This protein binds this small molecule.
Small molecule (SMILES): CC(C)C[C@H](NC(=O)CN)C(=O)N[C@@H](Cc1ccccc1)[C@H](C)O

Binding-site contacts:
Ligand atom O contacts residue PRO119 of chain 1.D at 3.2 Å.
Ligand atom CA contacts residue HIS117 of chain 1.D at 3.4 Å.
Ligand atom O contacts residue GLY62 of chain 1.D at 3.8 Å.
Ligand atom O contacts residue ILE65 of chain 1.D at 3.5 Å (h-bond).
Ligand atom C contacts residue SER92 of chain 1.D at 1.3 Å.
Ligand atom C contacts residue HIS117 of chain 1.D at 2.6 Å.
Ligand atom CD1 contacts residue SER92 of chain 1.D at 3.7 Å.
Ligand atom CG contacts residue SER92 of chain 1.D at 2.9 Å.
Ligand atom CD2 contacts residue SER64 of chain 1.D at 3.6 Å.
Ligand atom CD2 contacts residue SER92 of chain 1.D at 2.6 Å.
Ligand atom C1 contacts residue HIS117 of chain 1.D at 1.5 Å.
Ligand atom CD1 contacts residue HIS117 of chain 1.D at 3.3 Å.
Ligand atom C contacts residue LEU120 of chain 1.D at 3.5 Å (hydrophobic).
Ligand atom CE2 contacts residue MET144 of chain 1.D at 3.7 Å (hydrophobic).
Ligand atom CA contacts residue LEU120 of chain 1.D at 3.8 Å (hydrophobic).
Ligand atom CZ contacts residue HIS117 of chain 1.D at 3.6 Å.
Ligand atom CB contacts residue ILE65 of chain 1.D at 3.6 Å (hydrophobic).
Ligand atom O contacts residue LEU120 of chain 1.D at 2.4 Å (h-bond).
Ligand atom CD2 contacts residue MET144 of chain 1.D at 3.7 Å (hydrophobic).
Ligand atom C1 contacts residue SER92 of chain 1.D at 2.3 Å.
Ligand atom CA contacts residue LEU120 of chain 1.D at 3.6 Å (hydrophobic).
Ligand atom CA contacts residue SER92 of chain 1.D at 2.4 Å.
Ligand atom N contacts residue GLY63 of chain 1.D at 3.2 Å (h-bond).
Ligand atom CD1 contacts residue PRO119 of chain 1.D at 3.6 Å (hydrophobic).
Ligand atom CA contacts residue GLY63 of chain 1.D at 3.4 Å.
Ligand atom O contacts residue SER64 of chain 1.D at 3.1 Å.
Ligand atom CE1 contacts residue PRO119 of chain 1.D at 3.9 Å (hydrophobic).
Ligand atom CD2 contacts residue GLY63 of chain 1.D at 3.5 Å.
Ligand atom CB contacts residue SER92 of chain 1.D at 2.9 Å.
Ligand atom N contacts residue SER92 of chain 1.D at 3.7 Å.
Ligand atom O contacts residue HIS117 of chain 1.D at 3.8 Å.
Ligand atom O contacts residue GLY63 of chain 1.D at 3.2 Å (h-bond).
Ligand atom CZ contacts residue ASN148 of chain 1.D at 3.8 Å.
Ligand atom O contacts residue SER92 of chain 1.D at 2.3 Å (h-bond).
Ligand atom CE2 contacts residue SER92 of chain 1.D at 2.7 Å.
Ligand atom C contacts residue GLY63 of chain 1.D at 3.7 Å.
Ligand atom CE1 contacts residue HIS117 of chain 1.D at 2.9 Å.
Ligand atom C contacts residue LEU120 of chain 1.D at 3.7 Å (hydrophobic).
Ligand atom O contacts residue MET93 of chain 1.D at 3.8 Å.
Ligand atom N contacts residue LEU120 of chain 1.D at 2.8 Å (h-bond).

Sequence of chain 1.D:
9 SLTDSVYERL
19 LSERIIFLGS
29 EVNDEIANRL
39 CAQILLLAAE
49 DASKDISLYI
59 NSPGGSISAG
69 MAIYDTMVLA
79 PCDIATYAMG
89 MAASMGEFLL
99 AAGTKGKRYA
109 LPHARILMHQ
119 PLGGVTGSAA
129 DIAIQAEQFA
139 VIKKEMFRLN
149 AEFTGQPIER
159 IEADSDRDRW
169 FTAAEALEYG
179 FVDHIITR